Binding-site contacts:
Ligand atom F contacts residue TYR46 of chain 2.A at 4.2 Å.
Ligand atom C6 contacts residue ASN89 of chain 2.A at 4.4 Å.
Ligand atom F contacts residue MOH1 of chain 2.C at 4.0 Å.
Ligand atom C1 contacts residue MOH1 of chain 2.C at 3.2 Å.
Ligand atom C contacts residue MOH1 of chain 2.C at 4.0 Å.
Ligand atom C6 contacts residue ILE95 of chain 2.A at 3.8 Å (hydrophobic).
Ligand atom C2 contacts residue PHE88 of chain 2.A at 4.4 Å (hydrophobic).
Ligand atom C3 contacts residue VAL43 of chain 2.A at 4.1 Å (hydrophobic).
Ligand atom C contacts residue ASN89 of chain 2.A at 3.3 Å.
Ligand atom C2 contacts residue VAL43 of chain 2.A at 4.0 Å (hydrophobic).
Ligand atom C1 contacts residue ASN89 of chain 2.A at 4.0 Å.
Ligand atom F contacts residue VAL38 of chain 2.A at 3.8 Å.
Ligand atom C contacts residue PHE88 of chain 2.A at 4.2 Å (hydrophobic).
Ligand atom F contacts residue VAL43 of chain 2.A at 3.6 Å.
Ligand atom N contacts residue ASN89 of chain 2.A at 3.9 Å.
Ligand atom N contacts residue ILE95 of chain 2.A at 4.4 Å.
Ligand atom C1 contacts residue PHE88 of chain 2.A at 3.8 Å (hydrophobic).
Ligand atom C contacts residue ILE95 of chain 2.A at 3.7 Å (hydrophobic).
Ligand atom C1 contacts residue ILE95 of chain 2.A at 4.4 Å (hydrophobic).
Ligand atom N1 contacts residue ILE95 of chain 2.A at 4.0 Å.
Ligand atom C5 contacts residue ILE95 of chain 2.A at 3.8 Å (hydrophobic).
Ligand atom C5 contacts residue ASN89 of chain 2.A at 4.3 Å.
Ligand atom O contacts residue ILE95 of chain 2.A at 4.2 Å.
Ligand atom C2 contacts residue MOH1 of chain 2.C at 4.0 Å.

This small molecule binds to this protein.
Small molecule (SMILES): N/C(=N\O)c1ccc(F)cc1

Sequence of chain 2.A:
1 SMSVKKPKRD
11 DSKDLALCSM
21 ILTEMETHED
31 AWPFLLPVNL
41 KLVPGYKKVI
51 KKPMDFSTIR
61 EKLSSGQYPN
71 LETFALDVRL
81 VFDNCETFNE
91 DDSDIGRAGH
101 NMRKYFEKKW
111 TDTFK